Sequence of chain 1.A:
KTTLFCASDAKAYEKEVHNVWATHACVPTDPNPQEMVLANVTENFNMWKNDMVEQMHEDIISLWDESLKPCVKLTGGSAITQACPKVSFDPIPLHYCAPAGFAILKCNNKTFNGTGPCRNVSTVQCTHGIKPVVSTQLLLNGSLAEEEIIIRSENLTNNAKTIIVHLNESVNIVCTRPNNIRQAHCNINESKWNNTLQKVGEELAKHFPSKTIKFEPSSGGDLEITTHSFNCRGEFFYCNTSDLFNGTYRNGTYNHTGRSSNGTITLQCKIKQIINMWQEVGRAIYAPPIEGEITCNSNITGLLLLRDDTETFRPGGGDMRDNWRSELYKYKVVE

Binding-site contacts:
Ligand atom C2 contacts residue ASN160 of chain 1.A at 2.6 Å.
Ligand atom O6 contacts residue ASN163 of chain 1.A at 3.8 Å.
Ligand atom C6 contacts residue ASN163 of chain 1.A at 4.1 Å.
Ligand atom C7 contacts residue ASN160 of chain 1.A at 4.0 Å.
Ligand atom C6 contacts residue ASN160 of chain 1.A at 4.0 Å.
Ligand atom O5 contacts residue ASN160 of chain 1.A at 2.5 Å (h-bond).
Ligand atom C1 contacts residue ASN160 of chain 1.A at 1.4 Å.
Ligand atom C4 contacts residue ASN160 of chain 1.A at 4.1 Å.
Ligand atom N2 contacts residue ASN160 of chain 1.A at 3.7 Å.
Ligand atom O5 contacts residue ASN163 of chain 1.A at 3.7 Å.
Ligand atom O3 contacts residue ASN160 of chain 1.A at 3.3 Å (h-bond).
Ligand atom O6 contacts residue THR162 of chain 1.A at 3.9 Å.
Ligand atom C1 contacts residue ASN163 of chain 1.A at 4.4 Å.
Ligand atom O7 contacts residue ASN160 of chain 1.A at 3.8 Å.
Ligand atom C5 contacts residue THR162 of chain 1.A at 4.2 Å.
Ligand atom C5 contacts residue ASN160 of chain 1.A at 3.6 Å.
Ligand atom O5 contacts residue THR162 of chain 1.A at 3.4 Å.
Ligand atom C1 contacts residue THR162 of chain 1.A at 4.2 Å.
Ligand atom C3 contacts residue ASN160 of chain 1.A at 3.5 Å.

This protein binds this small molecule.
Small molecule (SMILES): CC(=O)N[C@@H]1[C@@H](O)[C@H](O)[C@@H](CO)O[C@H]1O